Sequence of chain 1.A:
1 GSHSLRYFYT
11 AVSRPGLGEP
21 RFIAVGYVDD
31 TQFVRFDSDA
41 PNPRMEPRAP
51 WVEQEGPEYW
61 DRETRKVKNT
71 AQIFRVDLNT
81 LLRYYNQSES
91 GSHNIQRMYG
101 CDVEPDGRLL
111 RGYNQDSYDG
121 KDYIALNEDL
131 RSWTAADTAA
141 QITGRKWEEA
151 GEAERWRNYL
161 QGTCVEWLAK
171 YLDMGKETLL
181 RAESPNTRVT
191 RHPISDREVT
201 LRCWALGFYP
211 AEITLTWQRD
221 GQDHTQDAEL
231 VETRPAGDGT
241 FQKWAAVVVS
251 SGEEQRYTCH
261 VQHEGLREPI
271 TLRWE

A protein and the small-molecule ligand that binds it are described below.
Small molecule (SMILES): CSCC[C@H](NC(=O)[C@@H](N)CCCN=C(N)N)C(=O)N[C@@H](C)C(=O)N[C@@H](CC(N)=O)C(=O)N[C@H](C(=O)N[C@@H](CO)C(=O)N[C@H](C(=O)NCC(=O)N[C@H](C=O)CCCN=C(N)N)[C@@H](C)O)C(C)C

Binding-site contacts:
Ligand atom N contacts residue TYR99 of chain 1.A at 3.1 Å (h-bond).
Ligand atom CA contacts residue ASP77 of chain 1.A at 3.4 Å.
Ligand atom CG2 contacts residue ASN69 of chain 1.A at 3.4 Å.
Ligand atom CA contacts residue TYR99 of chain 1.A at 3.5 Å (hydrophobic).
Ligand atom C contacts residue TYR7 of chain 1.A at 3.3 Å (hydrophobic).
Ligand atom O contacts residue TRP147 of chain 1.A at 2.9 Å (h-bond).
Ligand atom N contacts residue ASP77 of chain 1.A at 2.8 Å (salt-bridge).
Ligand atom CB contacts residue GLU152 of chain 1.A at 3.5 Å.
Ligand atom NE contacts residue TRP167 of chain 1.A at 3.2 Å.
Ligand atom O contacts residue TRP147 of chain 1.A at 3.1 Å (h-bond).
Ligand atom CG contacts residue TYR7 of chain 1.A at 3.4 Å (hydrophobic).
Ligand atom O contacts residue LYS66 of chain 1.A at 2.7 Å (salt-bridge).
Ligand atom CZ contacts residue SER117 of chain 1.A at 3.3 Å.
Ligand atom CG contacts residue GLU63 of chain 1.A at 3.3 Å.
Ligand atom CB contacts residue GLU152 of chain 1.A at 3.4 Å.
Ligand atom CZ contacts residue ASP116 of chain 1.A at 3.5 Å.
Ligand atom NH2 contacts residue SER117 of chain 1.A at 3.0 Å (h-bond).
Ligand atom SD contacts residue MET45 of chain 1.A at 3.2 Å.
Ligand atom O contacts residue LYS146 of chain 1.A at 3.2 Å (salt-bridge).
Ligand atom NH2 contacts residue ASP116 of chain 1.A at 2.8 Å (salt-bridge).
Ligand atom CG contacts residue GLU63 of chain 1.A at 3.4 Å.
Ligand atom CB contacts residue ARG97 of chain 1.A at 3.4 Å.
Ligand atom N contacts residue GLU152 of chain 1.A at 2.9 Å (salt-bridge).
Ligand atom O contacts residue TYR84 of chain 1.A at 3.3 Å (h-bond).
Ligand atom OG contacts residue ARG97 of chain 1.A at 2.9 Å (salt-bridge).
Ligand atom C contacts residue THR143 of chain 1.A at 3.3 Å.
Ligand atom C contacts residue TYR159 of chain 1.A at 3.4 Å (hydrophobic).
Ligand atom CE contacts residue VAL67 of chain 1.A at 3.4 Å (hydrophobic).
Ligand atom O contacts residue TYR159 of chain 1.A at 2.7 Å (h-bond).
Ligand atom N contacts residue TYR7 of chain 1.A at 3.2 Å (h-bond).
Ligand atom NH2 contacts residue ARG62 of chain 1.A at 3.4 Å.
Ligand atom NH2 contacts residue GLU63 of chain 1.A at 2.7 Å (salt-bridge).
Ligand atom NH1 contacts residue SER117 of chain 1.A at 2.7 Å (h-bond).
Ligand atom NH1 contacts residue ILE95 of chain 1.A at 3.4 Å.
Ligand atom N contacts residue TYR159 of chain 1.A at 3.4 Å.
Ligand atom OG1 contacts residue GLU152 of chain 1.A at 2.7 Å (salt-bridge).
Ligand atom O contacts residue ILE73 of chain 1.A at 3.4 Å.
Ligand atom CB contacts residue TYR99 of chain 1.A at 3.3 Å (hydrophobic).
Ligand atom N contacts residue GLU63 of chain 1.A at 3.0 Å (salt-bridge).
Ligand atom N contacts residue TYR171 of chain 1.A at 2.6 Å (h-bond).